Binding-site contacts:
Ligand atom C2 contacts residue ALA158 of chain 55.F at 3.7 Å (hydrophobic).
Ligand atom OAH contacts residue ARG157 of chain 55.F at 3.1 Å (salt-bridge).
Ligand atom O6B contacts residue HIS94 of chain 55.F at 4.0 Å.
Ligand atom O6A contacts residue HIS94 of chain 55.F at 3.2 Å (h-bond).
Ligand atom O6B contacts residue LEU62 of chain 55.F at 4.0 Å.
Ligand atom OAH contacts residue LEU2 of chain 55.F at 2.8 Å (h-bond).
Ligand atom O4 contacts residue LYS156 of chain 55.F at 3.5 Å.
Ligand atom O4 contacts residue HIS155 of chain 55.F at 3.5 Å (h-bond).
Ligand atom O3 contacts residue ARG157 of chain 55.F at 3.3 Å (salt-bridge).
Ligand atom SAG contacts residue THR4 of chain 55.F at 3.9 Å.
Ligand atom C3 contacts residue ARG157 of chain 55.F at 3.7 Å.
Ligand atom C4 contacts residue LYS156 of chain 55.F at 4.0 Å.
Ligand atom OAH contacts residue ASP3 of chain 55.F at 4.0 Å.
Ligand atom OAF contacts residue ALA158 of chain 55.F at 3.3 Å.
Ligand atom O3 contacts residue ALA158 of chain 55.F at 3.0 Å (h-bond).
Ligand atom O6B contacts residue HIS155 of chain 55.F at 3.3 Å (h-bond).
Ligand atom OAH contacts residue THR4 of chain 55.F at 3.7 Å.
Ligand atom C3 contacts residue ALA158 of chain 55.F at 4.0 Å (hydrophobic).
Ligand atom OAF contacts residue ARG157 of chain 55.F at 2.8 Å (salt-bridge).
Ligand atom O6A contacts residue HIS155 of chain 55.F at 3.8 Å.
Ligand atom O5 contacts residue HIS155 of chain 55.F at 3.6 Å.
Ligand atom O5B contacts residue LYS156 of chain 55.F at 3.3 Å.
Ligand atom O3 contacts residue LYS156 of chain 55.F at 3.0 Å.
Ligand atom C6 contacts residue HIS94 of chain 55.F at 3.9 Å.
Ligand atom OAF contacts residue THR4 of chain 55.F at 2.9 Å (h-bond).
Ligand atom O6B contacts residue ARG157 of chain 55.F at 3.3 Å (salt-bridge).
Ligand atom C6 contacts residue SER93 of chain 55.F at 4.0 Å.
Ligand atom C5 contacts residue HIS155 of chain 55.F at 4.0 Å.
Ligand atom O4 contacts residue SER93 of chain 55.F at 3.0 Å (h-bond).
Ligand atom OBI contacts residue LYS156 of chain 55.F at 4.0 Å.
Ligand atom O5 contacts residue ARG157 of chain 55.F at 3.8 Å.
Ligand atom O6B contacts residue LYS156 of chain 55.F at 3.3 Å.
Ligand atom O6A contacts residue SER93 of chain 55.F at 3.2 Å.
Ligand atom C6 contacts residue HIS155 of chain 55.F at 3.4 Å.
Ligand atom C3 contacts residue LYS156 of chain 55.F at 4.0 Å.
Ligand atom O5 contacts residue LYS156 of chain 55.F at 3.4 Å.
Ligand atom O6A contacts residue LEU62 of chain 55.F at 3.4 Å.
Ligand atom C5 contacts residue LEU62 of chain 55.F at 3.8 Å (hydrophobic).
Ligand atom SAG contacts residue ARG157 of chain 55.F at 3.6 Å (salt-bridge).
Ligand atom C6 contacts residue LEU62 of chain 55.F at 3.5 Å (hydrophobic).

Sequence of chain 55.F:
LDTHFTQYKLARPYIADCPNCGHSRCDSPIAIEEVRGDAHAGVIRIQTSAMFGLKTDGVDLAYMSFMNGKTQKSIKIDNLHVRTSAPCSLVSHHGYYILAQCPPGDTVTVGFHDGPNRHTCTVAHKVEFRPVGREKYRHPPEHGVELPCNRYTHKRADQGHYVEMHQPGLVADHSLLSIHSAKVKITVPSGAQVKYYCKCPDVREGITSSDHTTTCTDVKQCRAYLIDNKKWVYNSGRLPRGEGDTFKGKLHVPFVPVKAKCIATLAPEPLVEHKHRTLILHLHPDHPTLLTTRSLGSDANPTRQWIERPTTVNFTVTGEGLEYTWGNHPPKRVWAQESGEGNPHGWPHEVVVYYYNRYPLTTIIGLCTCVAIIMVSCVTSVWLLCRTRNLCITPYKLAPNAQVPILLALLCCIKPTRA

The protein below binds the small molecule below.
Small molecule (SMILES): O=C(O)[C@@H]1O[C@H](O[C@H]2[C@@H](OS(=O)(=O)O)O[C@@H](O)[C@H](NS(=O)(=O)O)[C@H]2O)[C@@H](OS(=O)(=O)O)[C@H](O)[C@@H]1O